Sequence of chain 3.C:
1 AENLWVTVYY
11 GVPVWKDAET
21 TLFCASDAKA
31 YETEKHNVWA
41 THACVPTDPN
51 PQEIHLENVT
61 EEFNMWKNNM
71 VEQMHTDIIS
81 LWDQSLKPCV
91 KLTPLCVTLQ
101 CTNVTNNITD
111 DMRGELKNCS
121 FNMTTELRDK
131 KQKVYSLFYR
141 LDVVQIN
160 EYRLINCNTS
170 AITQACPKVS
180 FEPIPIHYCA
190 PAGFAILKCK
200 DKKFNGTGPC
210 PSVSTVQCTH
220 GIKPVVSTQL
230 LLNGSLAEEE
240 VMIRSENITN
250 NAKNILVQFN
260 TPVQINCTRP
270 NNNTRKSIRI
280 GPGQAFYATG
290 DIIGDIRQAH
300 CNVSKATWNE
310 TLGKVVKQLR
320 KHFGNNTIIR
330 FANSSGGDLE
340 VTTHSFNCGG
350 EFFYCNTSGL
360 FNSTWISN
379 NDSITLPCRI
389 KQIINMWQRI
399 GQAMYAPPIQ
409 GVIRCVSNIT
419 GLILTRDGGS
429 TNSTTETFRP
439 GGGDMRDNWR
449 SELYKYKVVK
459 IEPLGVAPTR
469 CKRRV

Binding-site contacts:
Ligand atom C8 contacts residue SER244 of chain 3.C at 3.1 Å.
Ligand atom C8 contacts residue THR206 of chain 3.C at 4.2 Å.
Ligand atom C4 contacts residue ASN204 of chain 3.C at 4.2 Å.
Ligand atom N2 contacts residue ASN204 of chain 3.C at 2.9 Å (h-bond).
Ligand atom C1 contacts residue ASN204 of chain 3.C at 1.4 Å.
Ligand atom O7 contacts residue ILE247 of chain 3.C at 3.2 Å.
Ligand atom C3 contacts residue ASN204 of chain 3.C at 3.8 Å.
Ligand atom O5 contacts residue THR206 of chain 3.C at 4.2 Å.
Ligand atom O7 contacts residue ASN204 of chain 3.C at 3.6 Å.
Ligand atom C7 contacts residue ASN204 of chain 3.C at 3.5 Å.
Ligand atom C2 contacts residue ASN204 of chain 3.C at 2.5 Å.
Ligand atom C7 contacts residue THR206 of chain 3.C at 4.2 Å.
Ligand atom C5 contacts residue THR206 of chain 3.C at 4.3 Å.
Ligand atom C7 contacts residue ILE247 of chain 3.C at 4.1 Å (hydrophobic).
Ligand atom N2 contacts residue THR206 of chain 3.C at 3.4 Å (h-bond).
Ligand atom C8 contacts residue ILE247 of chain 3.C at 4.2 Å (hydrophobic).
Ligand atom C7 contacts residue SER244 of chain 3.C at 4.5 Å.
Ligand atom C2 contacts residue THR206 of chain 3.C at 4.1 Å.
Ligand atom C1 contacts residue THR206 of chain 3.C at 3.8 Å.
Ligand atom O5 contacts residue ASN204 of chain 3.C at 2.4 Å (h-bond).
Ligand atom C5 contacts residue ASN204 of chain 3.C at 3.7 Å.

A small-molecule ligand and the protein it binds are described below.
Small molecule (SMILES): CC(=O)N[C@H]1[C@H](O[C@H]2[C@H](O)[C@@H](NC(C)=O)CO[C@@H]2CO)O[C@H](CO)[C@@H](O)[C@@H]1O